Sequence of chain 1.C:
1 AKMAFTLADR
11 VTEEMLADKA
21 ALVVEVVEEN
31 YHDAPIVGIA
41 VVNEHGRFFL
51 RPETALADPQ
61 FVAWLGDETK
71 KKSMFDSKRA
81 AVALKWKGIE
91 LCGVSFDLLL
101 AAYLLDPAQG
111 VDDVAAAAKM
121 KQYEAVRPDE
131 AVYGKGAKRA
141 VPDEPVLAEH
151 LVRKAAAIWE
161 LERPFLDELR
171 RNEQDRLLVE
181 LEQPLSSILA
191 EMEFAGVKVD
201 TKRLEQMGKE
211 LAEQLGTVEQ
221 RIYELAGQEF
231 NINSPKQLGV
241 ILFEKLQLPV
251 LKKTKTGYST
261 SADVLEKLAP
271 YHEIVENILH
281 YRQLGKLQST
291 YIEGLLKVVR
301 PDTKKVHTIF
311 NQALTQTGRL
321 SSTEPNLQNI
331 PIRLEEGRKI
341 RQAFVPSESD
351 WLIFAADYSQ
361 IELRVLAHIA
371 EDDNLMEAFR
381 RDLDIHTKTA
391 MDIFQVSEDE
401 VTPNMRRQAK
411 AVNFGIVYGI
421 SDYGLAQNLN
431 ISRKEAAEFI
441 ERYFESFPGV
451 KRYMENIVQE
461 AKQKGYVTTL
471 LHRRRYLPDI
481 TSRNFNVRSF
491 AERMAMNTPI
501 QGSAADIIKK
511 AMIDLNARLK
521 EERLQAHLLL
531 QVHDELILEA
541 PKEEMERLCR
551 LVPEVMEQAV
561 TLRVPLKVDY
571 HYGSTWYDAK

Binding-site contacts:
Ligand atom O3 contacts residue ARG488 of chain 1.C at 3.8 Å.
Ligand atom O1 contacts residue GLU492 of chain 1.C at 4.0 Å.
Ligand atom O3 contacts residue LYS462 of chain 1.C at 3.5 Å (salt-bridge).
Ligand atom O2 contacts residue GLU492 of chain 1.C at 2.5 Å (salt-bridge).
Ligand atom C1 contacts residue GLU492 of chain 1.C at 3.4 Å.
Ligand atom C2 contacts residue GLU492 of chain 1.C at 3.6 Å.
Ligand atom O2 contacts residue ARG488 of chain 1.C at 3.1 Å (salt-bridge).
Ligand atom C1 contacts residue GLU492 of chain 1.C at 4.3 Å.
Ligand atom O3 contacts residue VAL458 of chain 1.C at 3.8 Å.
Ligand atom C3 contacts residue GLU492 of chain 1.C at 3.6 Å.
Ligand atom O4 contacts residue GLN459 of chain 1.C at 2.6 Å (h-bond).
Ligand atom C4 contacts residue LYS462 of chain 1.C at 3.6 Å.
Ligand atom O4 contacts residue LYS462 of chain 1.C at 2.7 Å (salt-bridge).
Ligand atom O4 contacts residue GLU455 of chain 1.C at 3.3 Å.
Ligand atom C6 contacts residue GLN459 of chain 1.C at 4.3 Å.
Ligand atom C2 contacts residue ARG488 of chain 1.C at 4.1 Å.
Ligand atom C3 contacts residue LYS462 of chain 1.C at 4.1 Å.
Ligand atom O2 contacts residue GLU492 of chain 1.C at 3.9 Å.
Ligand atom C5 contacts residue GLN459 of chain 1.C at 3.7 Å.
Ligand atom O3 contacts residue GLU492 of chain 1.C at 3.7 Å.
Ligand atom C4 contacts residue GLN459 of chain 1.C at 3.6 Å.
Ligand atom O6 contacts residue GLN459 of chain 1.C at 4.5 Å.
Ligand atom C3 contacts residue GLN459 of chain 1.C at 4.1 Å.
Ligand atom O3 contacts residue GLU455 of chain 1.C at 4.3 Å.
Ligand atom O3 contacts residue ILE480 of chain 1.C at 4.5 Å.

A small-molecule ligand and the protein it binds are described below.
Small molecule (SMILES): OC[C@H]1O[C@@](CO)(O[C@H]2O[C@H](CO)[C@@H](O)[C@H](O)[C@H]2O)[C@@H](O)[C@@H]1O